Binding-site contacts:
Ligand atom C1 contacts residue ASN17 of chain 1.A at 1.5 Å.
Ligand atom O5 contacts residue ASN17 of chain 1.A at 2.5 Å (h-bond).
Ligand atom C3 contacts residue ASN137 of chain 1.A at 4.1 Å.
Ligand atom C5 contacts residue ASN17 of chain 1.A at 3.8 Å.
Ligand atom C2 contacts residue ASN17 of chain 1.A at 2.5 Å.
Ligand atom C1 contacts residue ASN137 of chain 1.A at 3.7 Å.
Ligand atom C8 contacts residue CYS15 of chain 1.A at 3.1 Å (hydrophobic).
Ligand atom C4 contacts residue ASN17 of chain 1.A at 4.4 Å.
Ligand atom O7 contacts residue ASN17 of chain 1.A at 3.4 Å (h-bond).
Ligand atom C7 contacts residue ASN17 of chain 1.A at 3.3 Å.
Ligand atom N2 contacts residue ASN137 of chain 1.A at 3.6 Å.
Ligand atom N2 contacts residue ASN17 of chain 1.A at 3.0 Å (h-bond).
Ligand atom C8 contacts residue ASN17 of chain 1.A at 3.8 Å.
Ligand atom C8 contacts residue VAL16 of chain 1.A at 4.0 Å (hydrophobic).
Ligand atom C2 contacts residue ASN137 of chain 1.A at 4.0 Å.
Ligand atom C3 contacts residue ASN17 of chain 1.A at 3.9 Å.

Sequence of chain 1.A:
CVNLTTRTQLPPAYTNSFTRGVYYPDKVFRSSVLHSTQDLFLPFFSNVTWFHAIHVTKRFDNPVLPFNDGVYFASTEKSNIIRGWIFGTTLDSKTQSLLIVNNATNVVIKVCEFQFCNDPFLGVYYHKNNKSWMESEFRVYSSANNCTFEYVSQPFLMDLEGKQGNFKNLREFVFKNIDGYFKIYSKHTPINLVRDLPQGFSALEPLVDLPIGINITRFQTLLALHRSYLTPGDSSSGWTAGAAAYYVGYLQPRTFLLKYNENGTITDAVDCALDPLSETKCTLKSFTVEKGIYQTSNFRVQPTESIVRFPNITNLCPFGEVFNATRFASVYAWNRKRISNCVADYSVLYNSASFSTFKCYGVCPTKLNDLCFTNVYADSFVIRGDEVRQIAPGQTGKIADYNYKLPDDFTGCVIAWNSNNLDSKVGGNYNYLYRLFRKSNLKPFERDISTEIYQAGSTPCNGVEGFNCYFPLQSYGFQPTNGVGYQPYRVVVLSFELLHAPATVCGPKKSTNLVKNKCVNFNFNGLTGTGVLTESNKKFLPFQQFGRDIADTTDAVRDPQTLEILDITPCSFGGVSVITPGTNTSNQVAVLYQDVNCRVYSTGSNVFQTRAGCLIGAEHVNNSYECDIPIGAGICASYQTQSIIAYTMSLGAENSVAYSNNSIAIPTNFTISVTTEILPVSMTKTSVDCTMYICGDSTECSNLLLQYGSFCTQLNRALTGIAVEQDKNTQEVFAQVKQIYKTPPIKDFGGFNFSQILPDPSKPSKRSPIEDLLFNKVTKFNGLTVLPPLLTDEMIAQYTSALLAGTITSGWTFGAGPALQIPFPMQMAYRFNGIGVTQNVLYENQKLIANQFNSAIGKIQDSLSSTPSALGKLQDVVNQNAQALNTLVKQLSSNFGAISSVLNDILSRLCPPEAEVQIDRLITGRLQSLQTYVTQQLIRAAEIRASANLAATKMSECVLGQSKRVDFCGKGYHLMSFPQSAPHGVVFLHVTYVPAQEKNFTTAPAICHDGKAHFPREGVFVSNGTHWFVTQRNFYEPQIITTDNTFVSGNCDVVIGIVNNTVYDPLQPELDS

This protein binds this small molecule.
Small molecule (SMILES): CC(=O)N[C@@H]1[C@@H](O)[C@H](O)[C@@H](CO)O[C@H]1O